Binding-site contacts:
Ligand atom C2 contacts residue THR124 of chain 1.A at 4.4 Å.
Ligand atom C19 contacts residue VAL394 of chain 1.A at 4.3 Å (hydrophobic).
Ligand atom C18 contacts residue VAL200 of chain 1.A at 4.2 Å (hydrophobic).
Ligand atom C4 contacts residue TRS1 of chain 1.C at 4.1 Å.
Ligand atom O14 contacts residue PHE193 of chain 1.A at 4.4 Å.
Ligand atom C5 contacts residue TRS1 of chain 1.C at 4.4 Å.
Ligand atom O32 contacts residue LEU204 of chain 1.A at 4.3 Å.
Ligand atom O32 contacts residue TRS1 of chain 1.C at 3.3 Å (h-bond).
Ligand atom C6 contacts residue ILE287 of chain 1.A at 3.5 Å (hydrophobic).
Ligand atom C22 contacts residue MET85 of chain 1.A at 3.2 Å (hydrophobic).
Ligand atom C3 contacts residue HIS27 of chain 1.A at 3.0 Å.
Ligand atom C13 contacts residue MET85 of chain 1.A at 4.4 Å (hydrophobic).
Ligand atom C11 contacts residue VAL200 of chain 1.A at 4.3 Å (hydrophobic).
Ligand atom C4 contacts residue HIS27 of chain 1.A at 3.2 Å.
Ligand atom C2 contacts residue LEU204 of chain 1.A at 4.0 Å (hydrophobic).
Ligand atom O14 contacts residue ILE287 of chain 1.A at 4.2 Å.
Ligand atom C17 contacts residue MET85 of chain 1.A at 4.0 Å (hydrophobic).
Ligand atom C6 contacts residue TRS1 of chain 1.C at 4.5 Å.
Ligand atom C11 contacts residue LEU203 of chain 1.A at 4.2 Å (hydrophobic).
Ligand atom C19 contacts residue VAL200 of chain 1.A at 3.6 Å (hydrophobic).
Ligand atom C7 contacts residue ILE287 of chain 1.A at 3.9 Å (hydrophobic).
Ligand atom C2 contacts residue HIS27 of chain 1.A at 4.5 Å.
Ligand atom C3 contacts residue TRS1 of chain 1.C at 4.4 Å.
Ligand atom O23 contacts residue MET85 of chain 1.A at 4.3 Å.
Ligand atom C12 contacts residue PHE199 of chain 1.A at 4.3 Å (hydrophobic).
Ligand atom O32 contacts residue HIS27 of chain 1.A at 3.2 Å (h-bond).
Ligand atom C20 contacts residue MET85 of chain 1.A at 4.1 Å (hydrophobic).
Ligand atom C1 contacts residue LEU203 of chain 1.A at 3.3 Å (hydrophobic).
Ligand atom C18 contacts residue PHE193 of chain 1.A at 4.3 Å (hydrophobic).
Ligand atom C12 contacts residue MET85 of chain 1.A at 3.9 Å (hydrophobic).
Ligand atom C2 contacts residue LEU203 of chain 1.A at 3.9 Å (hydrophobic).
Ligand atom C7 contacts residue TRP393 of chain 1.A at 4.0 Å (hydrophobic).
Ligand atom C15 contacts residue ILE287 of chain 1.A at 4.4 Å (hydrophobic).
Ligand atom C23 contacts residue MET85 of chain 1.A at 4.1 Å (hydrophobic).
Ligand atom O32 contacts residue GLN145 of chain 1.A at 4.0 Å.
Ligand atom C11 contacts residue PHE199 of chain 1.A at 4.3 Å (hydrophobic).

Sequence of chain 1.A:
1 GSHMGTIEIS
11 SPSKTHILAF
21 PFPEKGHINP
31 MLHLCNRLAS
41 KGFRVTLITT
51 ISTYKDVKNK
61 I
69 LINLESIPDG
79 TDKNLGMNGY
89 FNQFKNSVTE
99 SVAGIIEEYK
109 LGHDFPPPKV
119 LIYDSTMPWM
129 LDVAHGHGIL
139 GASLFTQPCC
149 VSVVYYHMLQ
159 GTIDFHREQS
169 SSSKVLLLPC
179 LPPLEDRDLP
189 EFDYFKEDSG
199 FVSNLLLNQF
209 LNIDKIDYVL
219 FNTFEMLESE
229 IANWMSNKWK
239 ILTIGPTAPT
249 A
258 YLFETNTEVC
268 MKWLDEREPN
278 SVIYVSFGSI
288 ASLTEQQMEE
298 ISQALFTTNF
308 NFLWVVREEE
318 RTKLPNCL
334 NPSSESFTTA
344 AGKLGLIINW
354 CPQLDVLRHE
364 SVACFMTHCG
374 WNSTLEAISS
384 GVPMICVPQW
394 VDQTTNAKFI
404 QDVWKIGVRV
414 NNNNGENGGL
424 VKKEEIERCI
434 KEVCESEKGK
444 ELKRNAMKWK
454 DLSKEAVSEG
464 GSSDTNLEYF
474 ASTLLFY

A protein and the small-molecule ligand that binds it are described below.
Small molecule (SMILES): C[C@]12CC[C@H](O)C[C@H]1CC[C@@H]1[C@@H]2CC[C@]2(C)[C@@H](C3=CC(=O)OC3)CC[C@]12O